Binding-site contacts:
Ligand atom C13 contacts residue TYR153 of chain 1.D at 3.4 Å (hydrophobic).
Ligand atom C20 contacts residue TYR163 of chain 1.D at 3.5 Å (hydrophobic).
Ligand atom C20 contacts residue PRO161 of chain 1.D at 3.4 Å (hydrophobic).
Ligand atom C22 contacts residue ILE207 of chain 1.D at 3.8 Å (hydrophobic).
Ligand atom O1 contacts residue TYR163 of chain 1.D at 3.0 Å (h-bond).
Ligand atom C17 contacts residue TYR153 of chain 1.D at 3.7 Å (hydrophobic).
Ligand atom N4 contacts residue NAD1 of chain 1.N at 3.5 Å.
Ligand atom N1 contacts residue LEU106 of chain 1.D at 3.8 Å.
Ligand atom N3 contacts residue SER205 of chain 1.D at 3.5 Å (h-bond).
Ligand atom C21 contacts residue TYR163 of chain 1.D at 3.8 Å (hydrophobic).
Ligand atom O2 contacts residue PHE100 of chain 1.D at 3.2 Å.
Ligand atom C7 contacts residue PHE100 of chain 1.D at 3.8 Å (hydrophobic).
Ligand atom C10 contacts residue ALA203 of chain 1.D at 3.5 Å (hydrophobic).
Ligand atom C11 contacts residue ALA203 of chain 1.D at 3.7 Å (hydrophobic).
Ligand atom C20 contacts residue ASN162 of chain 1.D at 3.5 Å.
Ligand atom C6 contacts residue ALA101 of chain 1.D at 3.8 Å (hydrophobic).
Ligand atom N1 contacts residue PHE100 of chain 1.D at 3.6 Å.
Ligand atom C12 contacts residue ALA203 of chain 1.D at 3.2 Å (hydrophobic).
Ligand atom C9 contacts residue SER205 of chain 1.D at 3.3 Å.
Ligand atom N2 contacts residue ALA101 of chain 1.D at 3.2 Å (h-bond).
Ligand atom O1 contacts residue NAD1 of chain 1.N at 2.1 Å (h-bond).
Ligand atom C8 contacts residue SER205 of chain 1.D at 3.5 Å.
Ligand atom N2 contacts residue PHE100 of chain 1.D at 3.6 Å.
Ligand atom C14 contacts residue NAD1 of chain 1.N at 3.5 Å.
Ligand atom C13 contacts residue TYR163 of chain 1.D at 3.7 Å (hydrophobic).
Ligand atom C9 contacts residue ALA203 of chain 1.D at 3.8 Å (hydrophobic).
Ligand atom C1 contacts residue NAD1 of chain 1.N at 3.0 Å.
Ligand atom C6 contacts residue LEU106 of chain 1.D at 3.8 Å (hydrophobic).
Ligand atom C1 contacts residue TYR163 of chain 1.D at 3.7 Å (hydrophobic).
Ligand atom N1 contacts residue ALA101 of chain 1.D at 3.2 Å (h-bond).
Ligand atom C10 contacts residue SER205 of chain 1.D at 3.4 Å.
Ligand atom C21 contacts residue ASN162 of chain 1.D at 3.3 Å.
Ligand atom C5 contacts residue PHE100 of chain 1.D at 3.8 Å (hydrophobic).
Ligand atom C13 contacts residue NAD1 of chain 1.N at 3.5 Å.
Ligand atom C2 contacts residue NAD1 of chain 1.N at 3.7 Å.
Ligand atom O2 contacts residue ALA103 of chain 1.D at 3.8 Å.
Ligand atom C18 contacts residue TYR163 of chain 1.D at 3.8 Å (hydrophobic).
Ligand atom C5 contacts residue ALA101 of chain 1.D at 3.8 Å (hydrophobic).
Ligand atom C19 contacts residue MET213 of chain 1.D at 3.4 Å (hydrophobic).
Ligand atom C22 contacts residue LEU106 of chain 1.D at 3.6 Å (hydrophobic).

Sequence of chain 1.D:
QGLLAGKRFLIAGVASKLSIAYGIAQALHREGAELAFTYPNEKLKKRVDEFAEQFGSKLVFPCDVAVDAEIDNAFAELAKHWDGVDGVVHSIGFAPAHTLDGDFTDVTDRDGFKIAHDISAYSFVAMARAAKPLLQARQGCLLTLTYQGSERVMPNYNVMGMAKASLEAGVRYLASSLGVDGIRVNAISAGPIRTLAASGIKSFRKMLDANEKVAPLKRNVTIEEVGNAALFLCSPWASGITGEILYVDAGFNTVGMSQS

A protein and the small-molecule ligand that binds it are described below.
Small molecule (SMILES): Cc1c(CN(C)C(=O)/C=C/c2cnc3c(c2)CC[C@@H](N)C(=O)N3)oc2ccccc12